Binding-site contacts:
Ligand atom N33 contacts residue GLY92 of chain 1.A at 3.6 Å.
Ligand atom O47 contacts residue MET89 of chain 1.A at 2.8 Å (h-bond).
Ligand atom C49 contacts residue LEU140 of chain 1.A at 3.6 Å (hydrophobic).
Ligand atom O23 contacts residue SER150 of chain 1.A at 3.7 Å.
Ligand atom C13 contacts residue ASN138 of chain 1.A at 3.2 Å.
Ligand atom C49 contacts residue ALA40 of chain 1.A at 3.4 Å (hydrophobic).
Ligand atom C26 contacts residue LEU20 of chain 1.A at 3.7 Å (hydrophobic).
Ligand atom C32 contacts residue LEU20 of chain 1.A at 3.8 Å (hydrophobic).
Ligand atom C10 contacts residue ASN138 of chain 1.A at 3.6 Å.
Ligand atom C29 contacts residue MET89 of chain 1.A at 3.1 Å (hydrophobic).
Ligand atom C9 contacts residue TYR163 of chain 1.A at 3.6 Å (hydrophobic).
Ligand atom N12 contacts residue ASP151 of chain 1.A at 3.4 Å (salt-bridge).
Ligand atom C13 contacts residue ASP151 of chain 1.A at 3.4 Å.
Ligand atom N17 contacts residue VAL28 of chain 1.A at 3.7 Å.
Ligand atom C8 contacts residue TYR163 of chain 1.A at 3.6 Å (hydrophobic).
Ligand atom C50 contacts residue LEU140 of chain 1.A at 3.7 Å (hydrophobic).
Ligand atom C29 contacts residue GLY92 of chain 1.A at 3.7 Å.
Ligand atom C19 contacts residue VAL28 of chain 1.A at 3.6 Å (hydrophobic).
Ligand atom N17 contacts residue THR22 of chain 1.A at 3.6 Å.
Ligand atom O23 contacts residue LYS42 of chain 1.A at 2.8 Å (salt-bridge).
Ligand atom C3 contacts residue ASP151 of chain 1.A at 3.7 Å.
Ligand atom C6 contacts residue PHE25 of chain 1.A at 3.7 Å (hydrophobic).
Ligand atom N27 contacts residue LEU20 of chain 1.A at 3.8 Å.
Ligand atom O1 contacts residue LYS42 of chain 1.A at 2.8 Å (salt-bridge).
Ligand atom O23 contacts residue ASP151 of chain 1.A at 2.6 Å (salt-bridge).
Ligand atom C28 contacts residue MET89 of chain 1.A at 3.4 Å (hydrophobic).
Ligand atom C28 contacts residue GLY92 of chain 1.A at 3.6 Å.
Ligand atom C30 contacts residue ALA90 of chain 1.A at 3.4 Å (hydrophobic).
Ligand atom C49 contacts residue THR86 of chain 1.A at 3.4 Å.
Ligand atom C18 contacts residue VAL28 of chain 1.A at 3.5 Å (hydrophobic).
Ligand atom C49 contacts residue GLU87 of chain 1.A at 3.5 Å.
Ligand atom C22 contacts residue ASP151 of chain 1.A at 3.4 Å.
Ligand atom N48 contacts residue LEU140 of chain 1.A at 3.4 Å.
Ligand atom C2 contacts residue LYS42 of chain 1.A at 3.4 Å.
Ligand atom O1 contacts residue VAL28 of chain 1.A at 3.5 Å.
Ligand atom C19 contacts residue LEU20 of chain 1.A at 3.6 Å (hydrophobic).
Ligand atom N27 contacts residue MET89 of chain 1.A at 3.0 Å (h-bond).
Ligand atom C29 contacts residue ALA90 of chain 1.A at 3.5 Å (hydrophobic).
Ligand atom N17 contacts residue GLY23 of chain 1.A at 3.5 Å (h-bond).
Ligand atom O47 contacts residue TYR88 of chain 1.A at 3.6 Å.

Sequence of chain 1.A:
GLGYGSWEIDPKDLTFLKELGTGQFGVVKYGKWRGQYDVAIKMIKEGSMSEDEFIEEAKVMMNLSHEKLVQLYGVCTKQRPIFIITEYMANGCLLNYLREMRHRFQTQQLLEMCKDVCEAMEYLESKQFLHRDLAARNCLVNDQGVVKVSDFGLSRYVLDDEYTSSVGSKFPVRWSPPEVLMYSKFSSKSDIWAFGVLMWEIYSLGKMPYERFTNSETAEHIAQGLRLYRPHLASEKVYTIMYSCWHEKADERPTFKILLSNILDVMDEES

A protein and the small-molecule ligand that binds it are described below.
Small molecule (SMILES): C[C@H]1CN(C2COC2)CCN1c1ccc(Nc2cc(-c3ccnc(N4CCn5c(cc6c5CC(C)(C)C6)C4=O)c3CO)cn(C)c2=O)nc1